Binding-site contacts:
Ligand atom CN contacts residue LEU122 of chain 1.K at 3.7 Å (hydrophobic).
Ligand atom CG2 contacts residue MET61 of chain 1.K at 3.9 Å (hydrophobic).
Ligand atom CN contacts residue HIS126 of chain 1.K at 3.2 Å.
Ligand atom CD1 contacts residue ASN102 of chain 1.K at 3.6 Å.
Ligand atom N contacts residue GLY72 of chain 1.K at 3.1 Å (h-bond).
Ligand atom CG contacts residue ALA101 of chain 1.K at 3.7 Å (hydrophobic).
Ligand atom N contacts residue ASN102 of chain 1.K at 2.9 Å (h-bond).
Ligand atom CG1 contacts residue ALA101 of chain 1.K at 3.8 Å (hydrophobic).
Ligand atom CA contacts residue ASN102 of chain 1.K at 3.0 Å.
Ligand atom CB contacts residue ASN102 of chain 1.K at 3.9 Å.
Ligand atom CG1 contacts residue PHE113 of chain 1.K at 3.5 Å (hydrophobic).
Ligand atom O contacts residue ALA103 of chain 1.K at 3.6 Å.
Ligand atom CA contacts residue GLY72 of chain 1.K at 3.8 Å.
Ligand atom C contacts residue GLY72 of chain 1.K at 3.1 Å.
Ligand atom O contacts residue TRP121 of chain 1.K at 2.7 Å (h-bond).
Ligand atom CD2 contacts residue LEU122 of chain 1.K at 3.8 Å (hydrophobic).
Ligand atom CG contacts residue ASN102 of chain 1.K at 3.7 Å.
Ligand atom CB contacts residue PHE113 of chain 1.K at 3.7 Å (hydrophobic).
Ligand atom CB contacts residue ASN102 of chain 1.K at 3.3 Å.
Ligand atom CG2 contacts residue PHE60 of chain 1.K at 3.6 Å (hydrophobic).
Ligand atom CB contacts residue GLY72 of chain 1.K at 3.6 Å.
Ligand atom CG2 contacts residue PHE113 of chain 1.K at 3.7 Å (hydrophobic).
Ligand atom CG1 contacts residue GLN63 of chain 1.K at 3.3 Å.
Ligand atom C contacts residue PHE60 of chain 1.K at 3.6 Å (hydrophobic).
Ligand atom O contacts residue PHE60 of chain 1.K at 3.2 Å.
Ligand atom CZ contacts residue ALA103 of chain 1.K at 3.8 Å (hydrophobic).
Ligand atom O contacts residue ARG55 of chain 1.K at 2.9 Å (salt-bridge).
Ligand atom CN contacts residue GLY72 of chain 1.K at 3.3 Å.
Ligand atom CN contacts residue ARG55 of chain 1.K at 3.5 Å.
Ligand atom CB contacts residue GLN111 of chain 1.K at 3.6 Å.
Ligand atom C contacts residue ASN102 of chain 1.K at 3.3 Å.
Ligand atom CG contacts residue GLN111 of chain 1.K at 3.5 Å.
Ligand atom O contacts residue GLN63 of chain 1.K at 3.1 Å (h-bond).
Ligand atom O contacts residue GLY72 of chain 1.K at 3.7 Å.
Ligand atom CN contacts residue ARG55 of chain 1.K at 3.7 Å.
Ligand atom O contacts residue ALA101 of chain 1.K at 3.5 Å.
Ligand atom O contacts residue ASN102 of chain 1.K at 3.4 Å (h-bond).
Ligand atom CD1 contacts residue TRP121 of chain 1.K at 3.9 Å (hydrophobic).
Ligand atom O contacts residue HIS126 of chain 1.K at 3.2 Å.
Ligand atom CA contacts residue GLY72 of chain 1.K at 3.3 Å.

Sequence of chain 1.K:
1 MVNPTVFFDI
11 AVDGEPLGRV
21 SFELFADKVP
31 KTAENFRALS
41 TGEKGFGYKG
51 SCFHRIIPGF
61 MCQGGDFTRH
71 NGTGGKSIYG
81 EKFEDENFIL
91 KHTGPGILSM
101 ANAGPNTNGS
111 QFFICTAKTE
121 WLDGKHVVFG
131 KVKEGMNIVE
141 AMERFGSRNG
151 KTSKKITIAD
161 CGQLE

A protein and the small-molecule ligand that binds it are described below.
Small molecule (SMILES): C=C/C=C\C[C@@H](C)[C@@H](O)[C@H]1C(=O)N[C@@H](CC)C(=O)N(C)CC(=O)N(C)[C@@H](CC(C)C)C(=O)N[C@@H](C(C)C)C(=O)N(C)[C@@H](CC(C)C)C(=O)N[C@@H](C)C(=O)N[C@H](C)C(=O)N(C)[C@@H](CC(C)C)C(=O)N(C)[C@@H](CC(C)C)C(=O)N(C)[C@@H](C(C)C)C(=O)N1C